Sequence of chain 1.C:
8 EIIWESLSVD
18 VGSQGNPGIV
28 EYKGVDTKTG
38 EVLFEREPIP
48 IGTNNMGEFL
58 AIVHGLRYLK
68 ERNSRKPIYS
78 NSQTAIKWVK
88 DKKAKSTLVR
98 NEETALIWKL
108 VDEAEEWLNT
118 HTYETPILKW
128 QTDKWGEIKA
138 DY

The small molecule below binds the protein below.
Small molecule (SMILES): C[Se]c1cn([C@H]2C[C@H](O[P](=O)(O)OC[C@H]3O[C@@H](n4ccc(N)nc4=O)C[C@@H]3O[P](=O)(O)OC[C@H]3O[C@@H](n4cnc5c(=O)nc(N)[nH]c54)C[C@@H]3O)[C@@H](CO[P](=O)(O)O[C@H]3C[C@H](n4cnc5c(=O)nc(N)[nH]c54)O[C@@H]3CO[P](=O)(O)O[C@H]3C[C@H](n4cc(C)c(=O)[nH]c4=O)O[C@@H]3CO[P](=O)(O)O[C@H]3C[C@H](n4cnc5c(N)ncnc54)O[C@@H]3CO)O2)c(=O)[nH]c1=O

Binding-site contacts:
Ligand atom N2 contacts residue C2 of chain 1.A at 2.9 Å (h-bond).
Ligand atom OP1 contacts residue TRP85 of chain 1.C at 2.8 Å (h-bond).
Ligand atom N3 contacts residue G3 of chain 1.A at 2.9 Å (h-bond).
Ligand atom N3 contacts residue A4 of chain 1.A at 3.4 Å.
Ligand atom N1 contacts residue A6 of chain 1.A at 3.5 Å (h-bond).
Ligand atom N3 contacts residue ASN51 of chain 1.C at 3.4 Å (h-bond).
Ligand atom N1 contacts residue C2 of chain 1.A at 2.9 Å (h-bond).
Ligand atom N2 contacts residue ASN52 of chain 1.C at 3.2 Å (h-bond).
Ligand atom OP1 contacts residue SER93 of chain 1.C at 2.6 Å (h-bond).
Ligand atom O2 contacts residue ASN23 of chain 1.C at 2.8 Å (h-bond).
Ligand atom OP2 contacts residue THR94 of chain 1.C at 2.6 Å (h-bond).
Ligand atom C1' contacts residue ASN51 of chain 1.C at 3.5 Å.
Ligand atom O6 contacts residue C2 of chain 1.A at 2.8 Å (h-bond).
Ligand atom O3' contacts residue THR50 of chain 1.C at 3.4 Å.
Ligand atom N2 contacts residue G3 of chain 1.A at 3.2 Å (h-bond).
Ligand atom C2 contacts residue A6 of chain 1.A at 3.4 Å.
Ligand atom N1 contacts residue C5 of chain 1.A at 2.8 Å (h-bond).
Ligand atom C4 contacts residue G3 of chain 1.A at 3.3 Å.
Ligand atom O2 contacts residue G3 of chain 1.A at 2.8 Å (h-bond).
Ligand atom N3 contacts residue A4 of chain 1.A at 2.8 Å (h-bond).
Ligand atom O4' contacts residue ASN51 of chain 1.C at 3.4 Å (h-bond).
Ligand atom N3 contacts residue ASN52 of chain 1.C at 3.1 Å (h-bond).
Ligand atom O4' contacts residue ASN23 of chain 1.C at 3.1 Å (h-bond).
Ligand atom OP1 contacts residue LYS84 of chain 1.C at 3.3 Å.
Ligand atom C4' contacts residue ASN52 of chain 1.C at 3.4 Å.
Ligand atom O6 contacts residue C5 of chain 1.A at 2.8 Å (h-bond).
Ligand atom C2 contacts residue G3 of chain 1.A at 3.3 Å.
Ligand atom N3 contacts residue G3 of chain 1.A at 3.4 Å (h-bond).
Ligand atom O4 contacts residue A4 of chain 1.A at 3.0 Å (h-bond).
Ligand atom O4' contacts residue ASN52 of chain 1.C at 3.0 Å (h-bond).
Ligand atom N2 contacts residue C5 of chain 1.A at 2.9 Å (h-bond).
Ligand atom C6 contacts residue A6 of chain 1.A at 3.4 Å.
Ligand atom O5' contacts residue ASN52 of chain 1.C at 3.1 Å (h-bond).
Ligand atom N3 contacts residue A6 of chain 1.A at 2.8 Å (h-bond).
Ligand atom OP1 contacts residue THR50 of chain 1.C at 2.7 Å (h-bond).
Ligand atom O6 contacts residue A6 of chain 1.A at 3.4 Å.
Ligand atom O3' contacts residue LYS84 of chain 1.C at 3.4 Å.
Ligand atom O4 contacts residue A6 of chain 1.A at 3.0 Å (h-bond).
Ligand atom O2 contacts residue A4 of chain 1.A at 3.5 Å.
Ligand atom N4 contacts residue G3 of chain 1.A at 2.8 Å (h-bond).